Binding-site contacts:
Ligand atom N2 contacts residue ASN13 of chain 1.A at 3.1 Å (h-bond).
Ligand atom C5 contacts residue ASN13 of chain 1.A at 3.5 Å.
Ligand atom C1 contacts residue ASN13 of chain 1.A at 1.4 Å.
Ligand atom C7 contacts residue ASN13 of chain 1.A at 3.4 Å.
Ligand atom C8 contacts residue ARG20 of chain 1.A at 4.4 Å.
Ligand atom O7 contacts residue PHE23 of chain 1.A at 4.4 Å.
Ligand atom C8 contacts residue PHE23 of chain 1.A at 3.7 Å (hydrophobic).
Ligand atom C6 contacts residue ARG20 of chain 1.A at 4.2 Å.
Ligand atom C3 contacts residue ASN13 of chain 1.A at 3.9 Å.
Ligand atom C4 contacts residue ASN13 of chain 1.A at 4.1 Å.
Ligand atom C2 contacts residue ASN13 of chain 1.A at 2.5 Å.
Ligand atom O5 contacts residue ASN13 of chain 1.A at 2.3 Å (h-bond).
Ligand atom C7 contacts residue PHE23 of chain 1.A at 4.2 Å (hydrophobic).
Ligand atom O6 contacts residue ASN13 of chain 1.A at 4.5 Å.
Ligand atom O7 contacts residue ASN13 of chain 1.A at 3.4 Å (h-bond).
Ligand atom C6 contacts residue ASN13 of chain 1.A at 4.2 Å.

A protein and the small-molecule ligand that binds it are described below.
Small molecule (SMILES): CC(=O)N[C@H]1[C@H](O[C@H]2[C@H](O)[C@@H](NC(C)=O)CO[C@@H]2CO)O[C@H](CO)[C@@H](O[C@@H]2O[C@H](CO)[C@@H](O)[C@H](O[C@H]3O[C@H](CO)[C@@H](O)[C@H](O)[C@@H]3O)[C@@H]2O)[C@@H]1O

Sequence of chain 1.A:
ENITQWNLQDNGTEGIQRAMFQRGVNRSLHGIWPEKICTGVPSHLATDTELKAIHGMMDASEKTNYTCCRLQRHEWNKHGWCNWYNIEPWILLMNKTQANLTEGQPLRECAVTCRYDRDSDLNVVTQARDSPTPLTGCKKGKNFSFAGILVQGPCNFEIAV